Sequence of chain 1.F:
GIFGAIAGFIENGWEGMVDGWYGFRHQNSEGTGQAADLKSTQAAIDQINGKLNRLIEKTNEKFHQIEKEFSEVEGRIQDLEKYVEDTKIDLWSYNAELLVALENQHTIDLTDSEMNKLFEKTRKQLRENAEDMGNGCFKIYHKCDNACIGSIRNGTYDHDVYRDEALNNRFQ

A protein and the small-molecule ligand that binds it are described below.
Small molecule (SMILES): CC(=O)N[C@@H]1[C@@H](O)[C@H](O)[C@@H](CO)O[C@H]1O

Binding-site contacts:
Ligand atom O7 contacts residue THR156 of chain 1.F at 4.1 Å.
Ligand atom N2 contacts residue GLY150 of chain 1.F at 4.1 Å.
Ligand atom C8 contacts residue ALA147 of chain 1.F at 4.0 Å (hydrophobic).
Ligand atom O7 contacts residue ASN154 of chain 1.F at 4.1 Å.
Ligand atom C8 contacts residue SER151 of chain 1.F at 4.1 Å.
Ligand atom C4 contacts residue ASN154 of chain 1.F at 3.5 Å.
Ligand atom C7 contacts residue THR156 of chain 1.F at 4.3 Å.
Ligand atom C8 contacts residue GLY150 of chain 1.F at 4.4 Å.
Ligand atom O5 contacts residue ASN154 of chain 1.F at 2.4 Å (h-bond).
Ligand atom C5 contacts residue ASN154 of chain 1.F at 3.1 Å.
Ligand atom C1 contacts residue ASN154 of chain 1.F at 1.4 Å.
Ligand atom C8 contacts residue THR156 of chain 1.F at 4.2 Å.
Ligand atom C6 contacts residue ASN154 of chain 1.F at 3.1 Å.
Ligand atom C7 contacts residue ASN154 of chain 1.F at 4.2 Å.
Ligand atom C2 contacts residue ASN154 of chain 1.F at 2.5 Å.
Ligand atom N2 contacts residue ASN154 of chain 1.F at 3.5 Å (h-bond).
Ligand atom C1 contacts residue GLY150 of chain 1.F at 4.0 Å.
Ligand atom O6 contacts residue ASN154 of chain 1.F at 4.5 Å.
Ligand atom C3 contacts residue ASN154 of chain 1.F at 3.6 Å.